The protein below binds the small molecule below.
Small molecule (SMILES): CC(C)c1c(C(=O)N(C)[C@H](C)c2ccccc2)nn(-c2ccc(F)cc2)c1CC[C@@H](O)C[C@@H](O)CC(=O)O

Sequence of chain 1.B:
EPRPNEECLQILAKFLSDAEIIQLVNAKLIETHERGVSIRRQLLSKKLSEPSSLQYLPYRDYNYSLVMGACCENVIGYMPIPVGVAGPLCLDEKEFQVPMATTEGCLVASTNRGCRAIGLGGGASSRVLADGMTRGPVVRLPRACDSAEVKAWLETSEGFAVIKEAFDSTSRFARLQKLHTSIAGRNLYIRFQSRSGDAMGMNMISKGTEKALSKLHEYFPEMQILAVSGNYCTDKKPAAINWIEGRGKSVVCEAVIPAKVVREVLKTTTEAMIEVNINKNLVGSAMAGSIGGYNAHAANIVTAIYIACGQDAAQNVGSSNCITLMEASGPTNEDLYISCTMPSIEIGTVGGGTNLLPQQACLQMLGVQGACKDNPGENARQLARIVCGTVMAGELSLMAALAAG

Sequence of chain 1.A:
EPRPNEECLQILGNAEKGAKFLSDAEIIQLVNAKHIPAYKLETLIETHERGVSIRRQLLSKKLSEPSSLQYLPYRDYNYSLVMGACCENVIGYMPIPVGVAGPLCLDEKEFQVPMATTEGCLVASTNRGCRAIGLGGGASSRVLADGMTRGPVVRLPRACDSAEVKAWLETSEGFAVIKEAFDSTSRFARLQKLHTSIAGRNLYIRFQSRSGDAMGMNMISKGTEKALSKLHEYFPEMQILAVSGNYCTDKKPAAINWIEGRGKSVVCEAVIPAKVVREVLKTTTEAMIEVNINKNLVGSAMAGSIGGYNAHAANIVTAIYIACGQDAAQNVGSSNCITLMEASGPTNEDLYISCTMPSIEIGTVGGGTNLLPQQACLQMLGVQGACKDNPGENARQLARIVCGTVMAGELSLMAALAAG

Binding-site contacts:
Ligand atom N3 contacts residue LEU419 of chain 1.B at 3.5 Å.
Ligand atom C12 contacts residue GLY126 of chain 1.B at 3.7 Å.
Ligand atom C36 contacts residue SER250 of chain 1.A at 3.3 Å.
Ligand atom C36 contacts residue LYS258 of chain 1.A at 3.5 Å.
Ligand atom F1 contacts residue VAL249 of chain 1.A at 3.3 Å.
Ligand atom C12 contacts residue LEU128 of chain 1.B at 3.6 Å (hydrophobic).
Ligand atom O3 contacts residue ARG156 of chain 1.A at 3.1 Å (salt-bridge).
Ligand atom C10 contacts residue ASN321 of chain 1.B at 3.7 Å.
Ligand atom C10 contacts residue ASP256 of chain 1.A at 3.5 Å.
Ligand atom C7 contacts residue GLU125 of chain 1.B at 3.6 Å.
Ligand atom C13 contacts residue HIS318 of chain 1.B at 3.5 Å.
Ligand atom C36 contacts residue ALA317 of chain 1.B at 3.6 Å (hydrophobic).
Ligand atom C2 contacts residue LEU419 of chain 1.B at 3.6 Å (hydrophobic).
Ligand atom O4 contacts residue GLU125 of chain 1.B at 2.6 Å (salt-bridge).
Ligand atom C35 contacts residue LYS258 of chain 1.A at 3.7 Å.
Ligand atom C23 contacts residue SER131 of chain 1.B at 3.7 Å.
Ligand atom O3 contacts residue ASP256 of chain 1.A at 2.7 Å (salt-bridge).
Ligand atom O4 contacts residue LYS257 of chain 1.A at 2.9 Å (salt-bridge).
Ligand atom C29 contacts residue SER131 of chain 1.B at 3.5 Å.
Ligand atom N4 contacts residue LEU419 of chain 1.B at 3.4 Å.
Ligand atom O6 contacts residue LYS301 of chain 1.B at 2.8 Å (salt-bridge).
Ligand atom O4 contacts residue ASN321 of chain 1.B at 2.9 Å (h-bond).
Ligand atom C9 contacts residue GLU125 of chain 1.B at 3.6 Å.
Ligand atom F1 contacts residue ARG156 of chain 1.A at 3.3 Å.
Ligand atom C30 contacts residue ARG156 of chain 1.A at 3.5 Å.
Ligand atom C9 contacts residue ASN321 of chain 1.B at 3.7 Å.
Ligand atom O7 contacts residue LYS258 of chain 1.A at 3.1 Å (salt-bridge).
Ligand atom C24 contacts residue ARG156 of chain 1.A at 3.6 Å.
Ligand atom O7 contacts residue ARG156 of chain 1.A at 3.4 Å (salt-bridge).
Ligand atom C11 contacts residue ASP256 of chain 1.A at 3.5 Å.
Ligand atom C29 contacts residue ALA130 of chain 1.B at 3.6 Å (hydrophobic).
Ligand atom O7 contacts residue LYS301 of chain 1.B at 3.4 Å (salt-bridge).
Ligand atom C36 contacts residue LYS301 of chain 1.B at 3.4 Å.
Ligand atom O7 contacts residue SER250 of chain 1.A at 2.6 Å (h-bond).
Ligand atom F1 contacts residue SER227 of chain 1.A at 2.9 Å.
Ligand atom O6 contacts residue SER250 of chain 1.A at 3.3 Å (h-bond).
Ligand atom C12 contacts residue CYS127 of chain 1.B at 3.7 Å (hydrophobic).
Ligand atom O6 contacts residue LEU419 of chain 1.B at 3.7 Å.
Ligand atom C35 contacts residue ALA317 of chain 1.B at 3.3 Å (hydrophobic).
Ligand atom O2 contacts residue SER131 of chain 1.B at 2.7 Å (h-bond).